Sequence of chain 1.B:
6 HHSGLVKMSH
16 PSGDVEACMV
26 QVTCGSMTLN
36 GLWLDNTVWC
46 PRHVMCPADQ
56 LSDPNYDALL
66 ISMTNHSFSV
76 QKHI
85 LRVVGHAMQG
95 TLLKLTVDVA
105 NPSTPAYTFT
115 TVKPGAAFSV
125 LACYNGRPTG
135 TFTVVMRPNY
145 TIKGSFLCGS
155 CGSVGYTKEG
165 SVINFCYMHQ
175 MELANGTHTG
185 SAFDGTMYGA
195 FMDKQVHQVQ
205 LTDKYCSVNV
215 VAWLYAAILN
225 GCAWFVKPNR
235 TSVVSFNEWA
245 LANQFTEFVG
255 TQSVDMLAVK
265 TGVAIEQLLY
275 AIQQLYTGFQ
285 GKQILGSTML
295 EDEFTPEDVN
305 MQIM

The protein below binds the small molecule below.
Small molecule (SMILES): CCC1(OC(=O)N[C@@H](CC(C)C)C(=O)N[C@H](CO)C[C@@H]2CCNC2=O)COCOC1

Binding-site contacts:
Ligand atom C06 contacts residue GLN199 of chain 1.B at 3.5 Å.
Ligand atom C24 contacts residue GLU176 of chain 1.B at 3.7 Å.
Ligand atom O01 contacts residue MET175 of chain 1.B at 3.5 Å.
Ligand atom C02 contacts residue GLN199 of chain 1.B at 3.6 Å.
Ligand atom C19 contacts residue CYS155 of chain 1.B at 1.8 Å (hydrophobic).
Ligand atom N10 contacts residue CYS155 of chain 1.B at 3.1 Å (h-bond).
Ligand atom C30 contacts residue GLN199 of chain 1.B at 3.3 Å.
Ligand atom O18 contacts residue GLU176 of chain 1.B at 3.5 Å.
Ligand atom C07 contacts residue LEU56 of chain 1.B at 3.7 Å (hydrophobic).
Ligand atom C11 contacts residue CYS155 of chain 1.B at 2.8 Å (hydrophobic).
Ligand atom O18 contacts residue MET175 of chain 1.B at 3.9 Å.
Ligand atom C02 contacts residue GLU176 of chain 1.B at 3.8 Å.
Ligand atom C04 contacts residue GLN174 of chain 1.B at 3.6 Å.
Ligand atom O20 contacts residue GLY153 of chain 1.B at 3.5 Å (h-bond).
Ligand atom N15 contacts residue PHE150 of chain 1.B at 3.2 Å (h-bond).
Ligand atom O20 contacts residue CYS155 of chain 1.B at 2.7 Å (h-bond).
Ligand atom O20 contacts residue SER154 of chain 1.B at 3.3 Å (h-bond).
Ligand atom C07 contacts residue GLN199 of chain 1.B at 3.8 Å.
Ligand atom N03 contacts residue GLN199 of chain 1.B at 2.6 Å (h-bond).
Ligand atom C09 contacts residue GLN174 of chain 1.B at 3.7 Å.
Ligand atom O22 contacts residue GLN199 of chain 1.B at 3.8 Å.
Ligand atom O22 contacts residue GLU176 of chain 1.B at 3.5 Å (salt-bridge).
Ligand atom C07 contacts residue LYS198 of chain 1.B at 3.9 Å.
Ligand atom C04 contacts residue GLN199 of chain 1.B at 3.4 Å.
Ligand atom C14 contacts residue GLU176 of chain 1.B at 3.5 Å.
Ligand atom O18 contacts residue HIS173 of chain 1.B at 2.8 Å (h-bond).
Ligand atom N15 contacts residue GLU176 of chain 1.B at 3.2 Å (salt-bridge).
Ligand atom O18 contacts residue PHE150 of chain 1.B at 3.5 Å.
Ligand atom O01 contacts residue GLU176 of chain 1.B at 3.0 Å (salt-bridge).
Ligand atom C08 contacts residue LYS198 of chain 1.B at 3.8 Å.
Ligand atom C14 contacts residue HIS173 of chain 1.B at 3.8 Å.
Ligand atom O18 contacts residue HIS182 of chain 1.B at 3.5 Å.
Ligand atom C05 contacts residue GLN199 of chain 1.B at 3.2 Å.
Ligand atom C26 contacts residue GLU176 of chain 1.B at 3.5 Å.
Ligand atom N10 contacts residue GLN174 of chain 1.B at 3.0 Å (h-bond).
Ligand atom O21 contacts residue GLN199 of chain 1.B at 3.9 Å.
Ligand atom C12 contacts residue CYS155 of chain 1.B at 3.3 Å (hydrophobic).
Ligand atom C08 contacts residue ASP197 of chain 1.B at 3.7 Å.
Ligand atom C07 contacts residue ASP197 of chain 1.B at 3.9 Å.
Ligand atom C23 contacts residue GLU176 of chain 1.B at 3.7 Å.